Sequence of chain 1.A:
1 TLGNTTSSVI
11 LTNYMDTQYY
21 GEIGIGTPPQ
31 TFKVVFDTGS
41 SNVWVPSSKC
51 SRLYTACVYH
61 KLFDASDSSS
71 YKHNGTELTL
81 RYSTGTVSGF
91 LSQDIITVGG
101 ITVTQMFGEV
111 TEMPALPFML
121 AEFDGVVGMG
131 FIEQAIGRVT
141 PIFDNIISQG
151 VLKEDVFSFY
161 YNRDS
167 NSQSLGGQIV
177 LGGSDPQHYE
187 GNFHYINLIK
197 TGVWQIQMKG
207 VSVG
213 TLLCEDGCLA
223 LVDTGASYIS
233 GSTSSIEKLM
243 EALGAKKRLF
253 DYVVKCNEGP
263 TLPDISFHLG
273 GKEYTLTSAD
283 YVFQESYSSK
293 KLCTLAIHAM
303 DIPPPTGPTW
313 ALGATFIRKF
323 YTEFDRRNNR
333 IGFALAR

Binding-site contacts:
Ligand atom C3 contacts residue ASN74 of chain 1.A at 3.7 Å.
Ligand atom C8 contacts residue HIS73 of chain 1.A at 4.2 Å.
Ligand atom N2 contacts residue ASN74 of chain 1.A at 2.9 Å (h-bond).
Ligand atom O7 contacts residue ASN74 of chain 1.A at 3.4 Å (h-bond).
Ligand atom C4 contacts residue ASN74 of chain 1.A at 4.2 Å.
Ligand atom O5 contacts residue MET106 of chain 1.A at 4.3 Å.
Ligand atom C5 contacts residue ASN74 of chain 1.A at 3.6 Å.
Ligand atom O7 contacts residue HIS73 of chain 1.A at 3.7 Å.
Ligand atom C1 contacts residue THR76 of chain 1.A at 3.9 Å.
Ligand atom O5 contacts residue ASN74 of chain 1.A at 2.4 Å (h-bond).
Ligand atom C7 contacts residue ASN74 of chain 1.A at 3.4 Å.
Ligand atom C2 contacts residue ASN74 of chain 1.A at 2.4 Å.
Ligand atom C1 contacts residue ASN74 of chain 1.A at 1.4 Å.
Ligand atom C8 contacts residue ASN74 of chain 1.A at 3.1 Å.

The small molecule below binds the protein below.
Small molecule (SMILES): CC(=O)N[C@H]1[C@H](O[C@H]2[C@H](O)[C@@H](NC(C)=O)CO[C@@H]2CO)O[C@H](CO)[C@@H](O)[C@@H]1O